Sequence of chain 50.E:
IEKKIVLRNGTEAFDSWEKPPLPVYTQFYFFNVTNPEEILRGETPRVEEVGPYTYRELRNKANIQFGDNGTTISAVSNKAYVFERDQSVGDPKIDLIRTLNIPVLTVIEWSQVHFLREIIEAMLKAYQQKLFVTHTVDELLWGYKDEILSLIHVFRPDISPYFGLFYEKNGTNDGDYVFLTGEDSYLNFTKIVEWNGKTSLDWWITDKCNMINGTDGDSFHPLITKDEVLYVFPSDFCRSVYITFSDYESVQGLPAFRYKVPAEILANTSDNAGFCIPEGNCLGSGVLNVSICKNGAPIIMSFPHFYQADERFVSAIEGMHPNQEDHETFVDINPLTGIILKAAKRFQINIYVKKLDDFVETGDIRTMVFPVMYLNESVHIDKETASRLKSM

Binding-site contacts:
Ligand atom C3 contacts residue ASN21 of chain 50.E at 3.7 Å.
Ligand atom C6 contacts residue ASN21 of chain 50.E at 3.3 Å.
Ligand atom O5 contacts residue ASN21 of chain 50.E at 2.5 Å (h-bond).
Ligand atom C4 contacts residue ASN21 of chain 50.E at 3.8 Å.
Ligand atom O6 contacts residue ASN21 of chain 50.E at 4.3 Å.
Ligand atom C5 contacts residue ASN21 of chain 50.E at 3.3 Å.
Ligand atom O7 contacts residue ASN21 of chain 50.E at 4.0 Å.
Ligand atom N2 contacts residue ASN21 of chain 50.E at 3.3 Å (h-bond).
Ligand atom C1 contacts residue ASN21 of chain 50.E at 1.4 Å.
Ligand atom C7 contacts residue ASN21 of chain 50.E at 4.0 Å.
Ligand atom C2 contacts residue ASN21 of chain 50.E at 2.5 Å.

This small molecule binds to this protein.
Small molecule (SMILES): CC(=O)N[C@@H]1[C@@H](O)[C@H](O)[C@@H](CO)O[C@H]1O